Sequence of chain 2.A:
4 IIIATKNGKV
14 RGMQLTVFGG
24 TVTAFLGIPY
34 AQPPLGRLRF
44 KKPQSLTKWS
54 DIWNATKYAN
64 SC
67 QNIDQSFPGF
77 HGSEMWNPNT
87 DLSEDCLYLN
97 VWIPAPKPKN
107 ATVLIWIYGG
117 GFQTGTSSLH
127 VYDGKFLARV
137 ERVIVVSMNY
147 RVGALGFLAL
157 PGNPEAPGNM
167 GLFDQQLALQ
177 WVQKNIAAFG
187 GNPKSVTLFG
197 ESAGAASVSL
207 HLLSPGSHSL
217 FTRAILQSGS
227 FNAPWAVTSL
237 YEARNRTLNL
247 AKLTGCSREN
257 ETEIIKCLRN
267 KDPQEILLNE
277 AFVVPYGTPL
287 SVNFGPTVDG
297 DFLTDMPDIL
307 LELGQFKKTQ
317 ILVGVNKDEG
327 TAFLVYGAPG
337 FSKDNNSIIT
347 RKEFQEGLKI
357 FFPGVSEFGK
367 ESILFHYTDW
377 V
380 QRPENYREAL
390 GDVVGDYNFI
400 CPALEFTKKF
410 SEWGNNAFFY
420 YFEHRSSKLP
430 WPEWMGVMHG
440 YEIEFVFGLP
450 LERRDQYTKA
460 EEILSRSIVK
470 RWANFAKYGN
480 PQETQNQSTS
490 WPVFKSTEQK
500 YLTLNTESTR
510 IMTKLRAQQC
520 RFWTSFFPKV

Binding-site contacts:
Ligand atom C3 contacts residue PHE278 of chain 2.A at 3.2 Å (hydrophobic).
Ligand atom C8 contacts residue ASN241 of chain 2.A at 3.4 Å.
Ligand atom C4 contacts residue PHE278 of chain 2.A at 3.2 Å (hydrophobic).
Ligand atom C1 contacts residue ASN241 of chain 2.A at 1.4 Å.
Ligand atom C3 contacts residue ASN241 of chain 2.A at 3.8 Å.
Ligand atom O4 contacts residue LEU249 of chain 2.A at 3.9 Å.
Ligand atom C3 contacts residue ASN245 of chain 2.A at 4.5 Å.
Ligand atom C4 contacts residue ASN241 of chain 2.A at 4.3 Å.
Ligand atom O5 contacts residue ASN245 of chain 2.A at 4.1 Å.
Ligand atom O5 contacts residue ASN245 of chain 2.A at 3.0 Å (h-bond).
Ligand atom O5 contacts residue ASN241 of chain 2.A at 2.4 Å (h-bond).
Ligand atom C1 contacts residue ASN245 of chain 2.A at 3.9 Å.
Ligand atom C6 contacts residue ASN245 of chain 2.A at 3.8 Å.
Ligand atom C6 contacts residue LEU249 of chain 2.A at 3.6 Å (hydrophobic).
Ligand atom O2 contacts residue PRO281 of chain 2.A at 3.7 Å.
Ligand atom O3 contacts residue PRO281 of chain 2.A at 3.9 Å.
Ligand atom C6 contacts residue ASN245 of chain 2.A at 3.5 Å.
Ligand atom C5 contacts residue ASN245 of chain 2.A at 3.9 Å.
Ligand atom O4 contacts residue PHE278 of chain 2.A at 3.9 Å.
Ligand atom O3 contacts residue PHE278 of chain 2.A at 3.0 Å (h-bond).
Ligand atom C2 contacts residue ASN241 of chain 2.A at 2.4 Å.
Ligand atom C4 contacts residue LEU249 of chain 2.A at 4.4 Å (hydrophobic).
Ligand atom C5 contacts residue ASN241 of chain 2.A at 3.7 Å.
Ligand atom O3 contacts residue PRO281 of chain 2.A at 3.6 Å.
Ligand atom C5 contacts residue ASN245 of chain 2.A at 3.6 Å.
Ligand atom C5 contacts residue PHE278 of chain 2.A at 4.4 Å (hydrophobic).
Ligand atom N2 contacts residue TYR237 of chain 2.A at 4.4 Å.
Ligand atom C1 contacts residue ASN245 of chain 2.A at 3.9 Å.
Ligand atom N2 contacts residue ASN241 of chain 2.A at 2.9 Å (h-bond).
Ligand atom C7 contacts residue TYR237 of chain 2.A at 4.3 Å (hydrophobic).
Ligand atom C8 contacts residue TYR237 of chain 2.A at 3.3 Å (hydrophobic).
Ligand atom C5 contacts residue PRO281 of chain 2.A at 4.2 Å (hydrophobic).
Ligand atom C7 contacts residue ASN241 of chain 2.A at 3.3 Å.
Ligand atom O6 contacts residue ASN245 of chain 2.A at 4.4 Å.
Ligand atom C6 contacts residue LYS248 of chain 2.A at 4.2 Å.
Ligand atom O7 contacts residue ASN241 of chain 2.A at 4.1 Å.
Ligand atom O5 contacts residue PRO281 of chain 2.A at 4.5 Å.
Ligand atom O3 contacts residue VAL280 of chain 2.A at 3.8 Å.

This protein binds this small molecule.
Small molecule (SMILES): CC(=O)N[C@H]1[C@H](O[C@H]2[C@H](O)[C@@H](NC(C)=O)CO[C@@H]2CO[C@H]2O[C@@H](C)[C@@H](O)[C@@H](O)[C@@H]2O)O[C@H](CO)[C@@H](O)[C@@H]1O